A small-molecule ligand and the protein it binds are described below.
Small molecule (SMILES): CC(=O)N[C@@H]1[C@@H](O)[C@H](O)[C@@H](CO)O[C@H]1O

Binding-site contacts:
Ligand atom C5 contacts residue ASN179 of chain 1.B at 3.6 Å.
Ligand atom C1 contacts residue THR181 of chain 1.B at 4.4 Å.
Ligand atom N2 contacts residue ASN179 of chain 1.B at 2.8 Å (h-bond).
Ligand atom O5 contacts residue GLU200 of chain 1.B at 3.6 Å.
Ligand atom C4 contacts residue ASN179 of chain 1.B at 4.2 Å.
Ligand atom C5 contacts residue GLU200 of chain 1.B at 4.5 Å.
Ligand atom C8 contacts residue ASN179 of chain 1.B at 4.2 Å.
Ligand atom C2 contacts residue ASN179 of chain 1.B at 2.4 Å.
Ligand atom C7 contacts residue ASN179 of chain 1.B at 3.1 Å.
Ligand atom O6 contacts residue TYR198 of chain 1.B at 4.2 Å.
Ligand atom O5 contacts residue THR181 of chain 1.B at 4.0 Å.
Ligand atom C5 contacts residue THR181 of chain 1.B at 3.8 Å.
Ligand atom O4 contacts residue LYS303 of chain 1.B at 3.6 Å (salt-bridge).
Ligand atom C8 contacts residue VAL307 of chain 1.B at 3.9 Å (hydrophobic).
Ligand atom N2 contacts residue VAL307 of chain 1.B at 4.2 Å.
Ligand atom C1 contacts residue ASN179 of chain 1.B at 1.4 Å.
Ligand atom C1 contacts residue ASN305 of chain 1.B at 4.0 Å.
Ligand atom O6 contacts residue GLU200 of chain 1.B at 3.1 Å (salt-bridge).
Ligand atom O7 contacts residue ASN179 of chain 1.B at 3.1 Å (h-bond).
Ligand atom O5 contacts residue ASN179 of chain 1.B at 2.4 Å (h-bond).
Ligand atom C6 contacts residue GLU200 of chain 1.B at 4.1 Å.
Ligand atom C6 contacts residue THR181 of chain 1.B at 4.0 Å.
Ligand atom C7 contacts residue VAL307 of chain 1.B at 4.2 Å (hydrophobic).
Ligand atom C3 contacts residue ASN179 of chain 1.B at 3.8 Å.
Ligand atom C6 contacts residue TYR198 of chain 1.B at 3.8 Å (hydrophobic).

Sequence of chain 1.B:
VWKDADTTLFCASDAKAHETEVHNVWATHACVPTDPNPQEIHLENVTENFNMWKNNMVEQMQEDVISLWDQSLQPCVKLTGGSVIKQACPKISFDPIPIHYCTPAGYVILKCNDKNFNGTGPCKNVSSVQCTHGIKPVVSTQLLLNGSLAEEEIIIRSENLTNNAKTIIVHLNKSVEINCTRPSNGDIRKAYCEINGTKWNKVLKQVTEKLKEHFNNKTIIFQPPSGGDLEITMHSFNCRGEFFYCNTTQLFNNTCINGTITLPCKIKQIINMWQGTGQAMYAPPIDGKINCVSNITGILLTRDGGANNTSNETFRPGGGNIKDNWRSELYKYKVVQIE